Binding-site contacts:
Ligand atom C15 contacts residue ARG224 of chain 57.A at 3.3 Å.
Ligand atom C3 contacts residue TRP117 of chain 57.A at 3.5 Å (hydrophobic).
Ligand atom C15 contacts residue TRP117 of chain 57.A at 4.2 Å (hydrophobic).
Ligand atom C13 contacts residue ARG224 of chain 57.A at 4.2 Å.
Ligand atom N1 contacts residue ARG98 of chain 57.A at 4.3 Å.
Ligand atom O1S contacts residue ARG98 of chain 57.A at 3.6 Å.
Ligand atom C14 contacts residue ARG224 of chain 57.A at 4.5 Å.
Ligand atom C2 contacts residue ARG224 of chain 57.A at 3.8 Å.
Ligand atom N1 contacts residue TRP117 of chain 57.A at 4.1 Å.
Ligand atom C16 contacts residue ARG224 of chain 57.A at 4.0 Å.
Ligand atom C3 contacts residue ARG98 of chain 57.A at 3.2 Å.
Ligand atom N1 contacts residue ARG224 of chain 57.A at 4.2 Å.
Ligand atom S1 contacts residue ARG98 of chain 57.A at 4.4 Å.
Ligand atom O1S contacts residue ASP228 of chain 57.A at 3.6 Å.
Ligand atom C3 contacts residue ARG224 of chain 57.A at 3.5 Å.
Ligand atom C2 contacts residue ARG98 of chain 57.A at 3.4 Å.
Ligand atom O3S contacts residue THR226 of chain 57.A at 4.0 Å.
Ligand atom O1S contacts residue THR226 of chain 57.A at 4.3 Å.
Ligand atom C16 contacts residue TRP117 of chain 57.A at 3.7 Å (hydrophobic).
Ligand atom C1 contacts residue ARG224 of chain 57.A at 3.8 Å.
Ligand atom C1 contacts residue ARG98 of chain 57.A at 3.2 Å.

The small molecule below binds the protein below.
Small molecule (SMILES): CCCCCCCCCCCC[N+](C)(C)CCCS(=O)(=O)O

Sequence of chain 57.A:
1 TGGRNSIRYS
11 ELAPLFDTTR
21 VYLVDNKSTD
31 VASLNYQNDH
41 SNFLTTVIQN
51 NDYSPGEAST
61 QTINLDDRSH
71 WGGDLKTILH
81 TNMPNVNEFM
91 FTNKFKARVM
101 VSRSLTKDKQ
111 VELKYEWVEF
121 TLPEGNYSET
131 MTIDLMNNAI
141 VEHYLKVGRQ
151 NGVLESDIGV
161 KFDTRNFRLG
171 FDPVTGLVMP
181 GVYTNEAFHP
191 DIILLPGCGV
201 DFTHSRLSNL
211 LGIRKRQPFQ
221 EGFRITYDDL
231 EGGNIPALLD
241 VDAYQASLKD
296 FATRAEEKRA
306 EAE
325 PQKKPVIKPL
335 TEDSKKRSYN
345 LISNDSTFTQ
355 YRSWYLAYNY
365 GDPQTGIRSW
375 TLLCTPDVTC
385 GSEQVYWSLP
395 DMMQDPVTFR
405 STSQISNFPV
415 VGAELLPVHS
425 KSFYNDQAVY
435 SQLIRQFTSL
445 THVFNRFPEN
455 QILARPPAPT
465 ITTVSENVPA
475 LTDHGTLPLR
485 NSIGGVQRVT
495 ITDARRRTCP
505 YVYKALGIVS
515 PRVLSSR